This small molecule binds to this protein.
Small molecule (SMILES): CCc1cnc(C)n2nc(CCc3nc(N4CCCC4)nn3C)nc12

Sequence of chain 1.C:
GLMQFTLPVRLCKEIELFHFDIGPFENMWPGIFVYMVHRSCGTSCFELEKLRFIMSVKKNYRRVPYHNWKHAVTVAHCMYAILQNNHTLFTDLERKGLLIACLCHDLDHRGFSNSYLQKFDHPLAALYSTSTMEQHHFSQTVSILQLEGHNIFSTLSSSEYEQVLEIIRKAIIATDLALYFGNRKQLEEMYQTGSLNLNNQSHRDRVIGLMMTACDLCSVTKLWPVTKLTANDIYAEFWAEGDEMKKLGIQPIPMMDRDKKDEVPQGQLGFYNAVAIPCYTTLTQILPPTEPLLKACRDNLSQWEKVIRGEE

Binding-site contacts:
Ligand atom C17 contacts residue TYR238 of chain 1.C at 3.7 Å (hydrophobic).
Ligand atom N16 contacts residue MET258 of chain 1.C at 3.8 Å.
Ligand atom C5 contacts residue GLN271 of chain 1.C at 3.5 Å.
Ligand atom C22 contacts residue LYS263 of chain 1.C at 3.5 Å.
Ligand atom C14 contacts residue TYR238 of chain 1.C at 3.5 Å (hydrophobic).
Ligand atom C2 contacts residue PHE274 of chain 1.C at 3.8 Å (hydrophobic).
Ligand atom C3 contacts residue PHE274 of chain 1.C at 3.6 Å (hydrophobic).
Ligand atom C17 contacts residue GLY270 of chain 1.C at 3.5 Å.
Ligand atom C24 contacts residue PRO257 of chain 1.C at 3.8 Å (hydrophobic).
Ligand atom C5 contacts residue VAL223 of chain 1.C at 3.6 Å (hydrophobic).
Ligand atom N9 contacts residue PHE241 of chain 1.C at 3.5 Å.
Ligand atom C22 contacts residue GLU266 of chain 1.C at 3.5 Å.
Ligand atom C21 contacts residue TYR238 of chain 1.C at 3.5 Å (hydrophobic).
Ligand atom N11 contacts residue GLN271 of chain 1.C at 3.0 Å (h-bond).
Ligand atom C22 contacts residue VAL267 of chain 1.C at 3.8 Å (hydrophobic).
Ligand atom C14 contacts residue GLY270 of chain 1.C at 3.4 Å.
Ligand atom C5 contacts residue ILE237 of chain 1.C at 3.6 Å (hydrophobic).
Ligand atom N1 contacts residue ILE237 of chain 1.C at 3.6 Å.
Ligand atom N1 contacts residue PHE274 of chain 1.C at 3.8 Å.
Ligand atom C12 contacts residue GLN271 of chain 1.C at 3.7 Å.
Ligand atom C8 contacts residue PHE274 of chain 1.C at 3.6 Å (hydrophobic).
Ligand atom N18 contacts residue GLY270 of chain 1.C at 3.7 Å.
Ligand atom C13 contacts residue GLY270 of chain 1.C at 3.8 Å.
Ligand atom C13 contacts residue PHE274 of chain 1.C at 3.5 Å (hydrophobic).
Ligand atom N15 contacts residue GLY270 of chain 1.C at 3.5 Å (h-bond).
Ligand atom C12 contacts residue TYR238 of chain 1.C at 3.5 Å (hydrophobic).
Ligand atom C10 contacts residue GLN271 of chain 1.C at 3.8 Å.
Ligand atom C25 contacts residue PHE274 of chain 1.C at 3.6 Å (hydrophobic).
Ligand atom N19 contacts residue MET258 of chain 1.C at 3.6 Å.
Ligand atom C2 contacts residue LEU220 of chain 1.C at 3.6 Å (hydrophobic).
Ligand atom C25 contacts residue LEU180 of chain 1.C at 3.6 Å (hydrophobic).
Ligand atom N18 contacts residue TYR238 of chain 1.C at 2.6 Å (h-bond).
Ligand atom C4 contacts residue ILE237 of chain 1.C at 3.5 Å (hydrophobic).
Ligand atom C13 contacts residue GLN271 of chain 1.C at 3.6 Å.
Ligand atom C23 contacts residue PRO257 of chain 1.C at 3.4 Å (hydrophobic).
Ligand atom C13 contacts residue TYR238 of chain 1.C at 3.7 Å (hydrophobic).
Ligand atom C24 contacts residue MET258 of chain 1.C at 3.8 Å (hydrophobic).
Ligand atom N7 contacts residue PHE274 of chain 1.C at 3.6 Å.
Ligand atom C4 contacts residue PHE274 of chain 1.C at 3.5 Å (hydrophobic).
Ligand atom N19 contacts residue GLY270 of chain 1.C at 3.8 Å.